Sequence of chain 1.A:
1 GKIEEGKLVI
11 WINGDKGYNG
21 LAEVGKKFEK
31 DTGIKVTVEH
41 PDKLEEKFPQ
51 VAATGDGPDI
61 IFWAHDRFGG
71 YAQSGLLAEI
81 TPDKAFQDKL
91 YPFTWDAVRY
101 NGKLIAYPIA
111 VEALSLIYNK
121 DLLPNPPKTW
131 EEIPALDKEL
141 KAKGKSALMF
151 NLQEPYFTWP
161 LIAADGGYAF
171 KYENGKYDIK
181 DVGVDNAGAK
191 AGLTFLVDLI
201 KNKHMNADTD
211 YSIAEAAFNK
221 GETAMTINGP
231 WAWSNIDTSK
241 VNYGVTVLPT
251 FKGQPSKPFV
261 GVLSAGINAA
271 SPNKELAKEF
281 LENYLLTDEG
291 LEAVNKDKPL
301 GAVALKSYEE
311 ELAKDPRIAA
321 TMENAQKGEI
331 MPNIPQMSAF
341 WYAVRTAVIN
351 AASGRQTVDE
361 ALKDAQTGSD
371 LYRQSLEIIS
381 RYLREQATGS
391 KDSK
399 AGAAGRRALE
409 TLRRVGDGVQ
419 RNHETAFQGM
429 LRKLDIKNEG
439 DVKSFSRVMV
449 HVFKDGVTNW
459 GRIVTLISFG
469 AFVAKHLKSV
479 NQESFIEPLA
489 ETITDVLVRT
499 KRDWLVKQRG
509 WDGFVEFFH

A protein and the small-molecule ligand that binds it are described below.
Small molecule (SMILES): OC[C@H]1O[C@H](O[C@H]2[C@H](O)[C@@H](O)[C@@H](O)O[C@@H]2CO)[C@H](O)[C@@H](O)[C@@H]1O

Binding-site contacts:
Ligand atom O6 contacts residue GLU154 of chain 1.A at 2.8 Å (salt-bridge).
Ligand atom C1 contacts residue LYS16 of chain 1.A at 3.3 Å.
Ligand atom C6 contacts residue TRP341 of chain 1.A at 3.6 Å (hydrophobic).
Ligand atom C2 contacts residue TRP231 of chain 1.A at 3.8 Å (hydrophobic).
Ligand atom O4 contacts residue ARG345 of chain 1.A at 2.7 Å (salt-bridge).
Ligand atom O4 contacts residue ARG67 of chain 1.A at 2.6 Å (salt-bridge).
Ligand atom O1 contacts residue LYS16 of chain 1.A at 2.8 Å (salt-bridge).
Ligand atom O3 contacts residue TRP63 of chain 1.A at 3.5 Å (h-bond).
Ligand atom C4 contacts residue ARG345 of chain 1.A at 3.7 Å.
Ligand atom O3 contacts residue ALA64 of chain 1.A at 3.4 Å.
Ligand atom C6 contacts residue TYR156 of chain 1.A at 3.8 Å (hydrophobic).
Ligand atom O3 contacts residue ARG67 of chain 1.A at 2.7 Å (salt-bridge).
Ligand atom C2 contacts residue GLU112 of chain 1.A at 3.7 Å.
Ligand atom C2 contacts residue TRP63 of chain 1.A at 3.9 Å (hydrophobic).
Ligand atom O6 contacts residue PHE157 of chain 1.A at 3.8 Å.
Ligand atom O1 contacts residue ASP15 of chain 1.A at 3.1 Å (salt-bridge).
Ligand atom C2 contacts residue ASP66 of chain 1.A at 3.5 Å.
Ligand atom C6 contacts residue PRO155 of chain 1.A at 3.7 Å (hydrophobic).
Ligand atom O2 contacts residue GLU112 of chain 1.A at 2.8 Å (salt-bridge).
Ligand atom C2 contacts residue MET331 of chain 1.A at 3.8 Å (hydrophobic).
Ligand atom O2 contacts residue ALA64 of chain 1.A at 3.5 Å.
Ligand atom C4 contacts residue TRP341 of chain 1.A at 3.8 Å (hydrophobic).
Ligand atom O5 contacts residue TYR156 of chain 1.A at 3.4 Å.
Ligand atom O6 contacts residue PRO155 of chain 1.A at 3.2 Å.
Ligand atom C2 contacts residue LYS16 of chain 1.A at 3.8 Å.
Ligand atom C3 contacts residue ASP66 of chain 1.A at 3.6 Å.
Ligand atom C4 contacts residue ARG67 of chain 1.A at 3.6 Å.
Ligand atom O3 contacts residue ASP66 of chain 1.A at 2.6 Å (salt-bridge).
Ligand atom C6 contacts residue ARG345 of chain 1.A at 3.4 Å.
Ligand atom C3 contacts residue ARG67 of chain 1.A at 3.9 Å.
Ligand atom O2 contacts residue TRP63 of chain 1.A at 3.0 Å (h-bond).
Ligand atom O2 contacts residue TRP231 of chain 1.A at 3.9 Å.
Ligand atom C1 contacts residue TRP231 of chain 1.A at 3.6 Å (hydrophobic).
Ligand atom C6 contacts residue GLU154 of chain 1.A at 3.2 Å.
Ligand atom O2 contacts residue LYS16 of chain 1.A at 3.0 Å (salt-bridge).
Ligand atom C1 contacts residue ASP15 of chain 1.A at 3.8 Å.
Ligand atom O3 contacts residue TRP341 of chain 1.A at 3.7 Å.
Ligand atom O2 contacts residue ASP66 of chain 1.A at 3.0 Å (salt-bridge).
Ligand atom O6 contacts residue TYR156 of chain 1.A at 3.1 Å (h-bond).
Ligand atom C3 contacts residue TRP63 of chain 1.A at 3.6 Å (hydrophobic).